Sequence of chain 1.B:
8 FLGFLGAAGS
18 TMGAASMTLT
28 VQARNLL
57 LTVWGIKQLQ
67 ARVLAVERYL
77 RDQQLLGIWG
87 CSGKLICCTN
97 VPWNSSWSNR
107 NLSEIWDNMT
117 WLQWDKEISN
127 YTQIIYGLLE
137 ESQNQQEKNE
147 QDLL

Binding-site contacts:
Ligand atom N2 contacts residue ASN93 of chain 1.A at 2.7 Å (h-bond).
Ligand atom C5 contacts residue ASN93 of chain 1.A at 3.6 Å.
Ligand atom C7 contacts residue ASN93 of chain 1.A at 3.8 Å.
Ligand atom C1 contacts residue ASN93 of chain 1.A at 1.4 Å.
Ligand atom N2 contacts residue GLU92 of chain 1.A at 3.6 Å.
Ligand atom C4 contacts residue ASN93 of chain 1.A at 4.1 Å.
Ligand atom C8 contacts residue GLU92 of chain 1.A at 3.8 Å.
Ligand atom C7 contacts residue SER17 of chain 1.B at 3.4 Å.
Ligand atom C3 contacts residue ASN93 of chain 1.A at 3.6 Å.
Ligand atom N2 contacts residue SER17 of chain 1.B at 4.5 Å.
Ligand atom C7 contacts residue GLU92 of chain 1.A at 4.2 Å.
Ligand atom O5 contacts residue ASN93 of chain 1.A at 2.4 Å (h-bond).
Ligand atom O7 contacts residue SER17 of chain 1.B at 3.1 Å (h-bond).
Ligand atom O7 contacts residue ASN93 of chain 1.A at 4.5 Å.
Ligand atom C8 contacts residue SER17 of chain 1.B at 3.1 Å.
Ligand atom C1 contacts residue GLU92 of chain 1.A at 4.5 Å.
Ligand atom C2 contacts residue ASN93 of chain 1.A at 2.3 Å.
Ligand atom C8 contacts residue GLY13 of chain 1.B at 4.1 Å.
Ligand atom C8 contacts residue LEU9 of chain 1.B at 4.5 Å (hydrophobic).

The protein below binds the small molecule below.
Small molecule (SMILES): CC(=O)N[C@@H]1[C@@H](O)[C@H](O)[C@@H](CO)O[C@H]1O

Sequence of chain 1.A:
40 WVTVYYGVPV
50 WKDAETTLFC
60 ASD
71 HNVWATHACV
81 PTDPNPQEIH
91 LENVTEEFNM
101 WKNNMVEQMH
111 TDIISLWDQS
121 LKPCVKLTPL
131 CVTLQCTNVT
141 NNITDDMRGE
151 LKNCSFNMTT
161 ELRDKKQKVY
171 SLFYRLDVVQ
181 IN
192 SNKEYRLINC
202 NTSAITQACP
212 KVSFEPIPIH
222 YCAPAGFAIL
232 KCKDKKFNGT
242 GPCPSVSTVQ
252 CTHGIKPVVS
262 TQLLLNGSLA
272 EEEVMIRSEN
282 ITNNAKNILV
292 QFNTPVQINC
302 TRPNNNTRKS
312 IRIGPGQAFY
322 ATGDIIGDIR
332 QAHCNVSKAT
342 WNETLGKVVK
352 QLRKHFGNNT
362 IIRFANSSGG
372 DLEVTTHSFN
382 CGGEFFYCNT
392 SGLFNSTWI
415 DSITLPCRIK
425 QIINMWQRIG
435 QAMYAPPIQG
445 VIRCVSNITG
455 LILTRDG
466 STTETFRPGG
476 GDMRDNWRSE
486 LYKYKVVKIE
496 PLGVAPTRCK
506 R